Sequence of chain 1.A:
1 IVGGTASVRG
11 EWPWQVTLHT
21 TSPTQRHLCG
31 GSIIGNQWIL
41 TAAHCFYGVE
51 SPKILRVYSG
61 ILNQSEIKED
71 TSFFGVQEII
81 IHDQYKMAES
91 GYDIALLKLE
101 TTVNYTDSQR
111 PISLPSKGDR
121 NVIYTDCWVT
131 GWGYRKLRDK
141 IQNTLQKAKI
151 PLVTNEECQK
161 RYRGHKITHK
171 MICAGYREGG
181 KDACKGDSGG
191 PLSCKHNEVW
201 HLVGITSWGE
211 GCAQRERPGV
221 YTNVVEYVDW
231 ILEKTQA

Binding-site contacts:
Ligand atom C8 contacts residue THR101 of chain 1.A at 4.0 Å.
Ligand atom C8 contacts residue ASN104 of chain 1.A at 4.5 Å.
Ligand atom O7 contacts residue ASN104 of chain 1.A at 3.0 Å (h-bond).
Ligand atom C8 contacts residue THR102 of chain 1.A at 3.3 Å.
Ligand atom C4 contacts residue ASN104 of chain 1.A at 4.2 Å.
Ligand atom C5 contacts residue ASN104 of chain 1.A at 3.6 Å.
Ligand atom C7 contacts residue THR102 of chain 1.A at 4.4 Å.
Ligand atom N2 contacts residue ASN104 of chain 1.A at 2.9 Å (h-bond).
Ligand atom C1 contacts residue ASN104 of chain 1.A at 1.4 Å.
Ligand atom C2 contacts residue ASN104 of chain 1.A at 2.5 Å.
Ligand atom O5 contacts residue ASN104 of chain 1.A at 2.3 Å (h-bond).
Ligand atom C7 contacts residue ASN104 of chain 1.A at 3.2 Å.
Ligand atom C3 contacts residue ASN104 of chain 1.A at 3.8 Å.

This small molecule binds to this protein.
Small molecule (SMILES): CC(=O)N[C@@H]1[C@@H](O)[C@H](O)[C@@H](CO)O[C@H]1O